A small-molecule ligand and the protein it binds are described below.
Small molecule (SMILES): COc1cc2c(cc1OC)[C@H]1CC(=O)[C@H](CC(C)C)CN1CC2

Binding-site contacts:
Ligand atom C15 contacts residue GLU294 of chain 1.A at 3.6 Å.
Ligand atom C6 contacts residue TYR415 of chain 1.A at 3.5 Å (hydrophobic).
Ligand atom O19 contacts residue PHE411 of chain 1.A at 3.6 Å.
Ligand atom C8 contacts residue VAL214 of chain 1.A at 3.8 Å (hydrophobic).
Ligand atom C16 contacts residue GLU294 of chain 1.A at 3.4 Å.
Ligand atom O20 contacts residue ARG171 of chain 1.A at 2.7 Å (salt-bridge).
Ligand atom O22 contacts residue ARG171 of chain 1.A at 2.8 Å (salt-bridge).
Ligand atom O20 contacts residue PHE117 of chain 1.A at 3.8 Å.
Ligand atom C5 contacts residue TYR415 of chain 1.A at 3.7 Å (hydrophobic).
Ligand atom C21 contacts residue ARG171 of chain 1.A at 3.5 Å.
Ligand atom C1 contacts residue ALA319 of chain 1.A at 3.9 Å (hydrophobic).
Ligand atom C10 contacts residue GLU294 of chain 1.A at 3.8 Å.
Ligand atom C14 contacts residue PHE117 of chain 1.A at 3.9 Å (hydrophobic).
Ligand atom C13 contacts residue ARG171 of chain 1.A at 3.7 Å.
Ligand atom C9 contacts residue PHE316 of chain 1.A at 3.7 Å (hydrophobic).
Ligand atom C8 contacts residue GLU294 of chain 1.A at 3.2 Å.
Ligand atom C23 contacts residue VAL23 of chain 1.A at 3.9 Å (hydrophobic).
Ligand atom N7 contacts residue GLU294 of chain 1.A at 2.7 Å (salt-bridge).
Ligand atom C17 contacts residue LEU19 of chain 1.A at 3.7 Å (hydrophobic).
Ligand atom C21 contacts residue LEU19 of chain 1.A at 3.7 Å (hydrophobic).
Ligand atom C1 contacts residue ILE290 of chain 1.A at 3.7 Å (hydrophobic).
Ligand atom C12 contacts residue LEU19 of chain 1.A at 3.9 Å (hydrophobic).
Ligand atom C12 contacts residue PHE117 of chain 1.A at 3.5 Å (hydrophobic).
Ligand atom C13 contacts residue LEU19 of chain 1.A at 3.5 Å (hydrophobic).
Ligand atom C12 contacts residue ARG171 of chain 1.A at 3.8 Å.
Ligand atom C4 contacts residue TYR415 of chain 1.A at 3.6 Å (hydrophobic).
Ligand atom O20 contacts residue LEU19 of chain 1.A at 3.3 Å.
Ligand atom C14 contacts residue LEU19 of chain 1.A at 3.8 Å (hydrophobic).
Ligand atom C9 contacts residue GLU294 of chain 1.A at 3.6 Å.
Ligand atom O22 contacts residue LEU19 of chain 1.A at 3.7 Å.
Ligand atom O22 contacts residue PHE117 of chain 1.A at 3.9 Å.
Ligand atom C23 contacts residue LEU19 of chain 1.A at 3.5 Å (hydrophobic).
Ligand atom C16 contacts residue TYR415 of chain 1.A at 3.7 Å (hydrophobic).
Ligand atom C21 contacts residue PHE117 of chain 1.A at 3.5 Å (hydrophobic).
Ligand atom C13 contacts residue PHE117 of chain 1.A at 3.6 Å (hydrophobic).
Ligand atom C11 contacts residue PHE117 of chain 1.A at 3.7 Å (hydrophobic).
Ligand atom O19 contacts residue TYR415 of chain 1.A at 3.4 Å (h-bond).
Ligand atom C6 contacts residue GLU294 of chain 1.A at 3.2 Å.
Ligand atom C18 contacts residue TYR415 of chain 1.A at 3.5 Å (hydrophobic).
Ligand atom C23 contacts residue ARG171 of chain 1.A at 3.7 Å.

Sequence of chain 1.A:
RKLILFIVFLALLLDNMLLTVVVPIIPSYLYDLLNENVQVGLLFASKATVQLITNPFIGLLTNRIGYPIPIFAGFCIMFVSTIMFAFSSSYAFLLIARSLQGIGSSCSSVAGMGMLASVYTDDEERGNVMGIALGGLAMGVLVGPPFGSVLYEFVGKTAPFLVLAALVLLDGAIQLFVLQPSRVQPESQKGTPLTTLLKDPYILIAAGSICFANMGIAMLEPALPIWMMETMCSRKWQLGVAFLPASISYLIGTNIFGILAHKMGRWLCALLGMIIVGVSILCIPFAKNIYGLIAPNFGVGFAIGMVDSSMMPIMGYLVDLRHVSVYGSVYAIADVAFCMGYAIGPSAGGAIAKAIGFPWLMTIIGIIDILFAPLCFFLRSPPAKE